The small molecule below binds the protein below.
Small molecule (SMILES): O=c1[nH]cnc2c1ncn2[C@@H]1O[C@H](COP(=O)(O)O)[C@@H](O)[C@H]1O

Binding-site contacts:
Ligand atom C2' contacts residue ASP255 of chain 2.D at 3.7 Å.
Ligand atom O3' contacts residue ASP255 of chain 2.D at 3.2 Å (salt-bridge).
Ligand atom C2 contacts residue C911 of chain 2.GA at 3.2 Å.
Ligand atom O2' contacts residue ASP255 of chain 2.D at 2.5 Å (salt-bridge).
Ligand atom O3P contacts residue SER220 of chain 2.D at 3.0 Å (h-bond).
Ligand atom O2P contacts residue GLY278 of chain 2.D at 2.7 Å (h-bond).
Ligand atom O6 contacts residue MET305 of chain 2.D at 2.9 Å (h-bond).
Ligand atom N7 contacts residue MET305 of chain 2.D at 2.9 Å (h-bond).
Ligand atom O6 contacts residue GLY333 of chain 2.D at 3.6 Å.
Ligand atom N1 contacts residue C911 of chain 2.GA at 3.7 Å.
Ligand atom O2P contacts residue ILE277 of chain 2.D at 3.7 Å.
Ligand atom N1 contacts residue GLU332 of chain 2.D at 2.8 Å (salt-bridge).
Ligand atom O3P contacts residue GLY257 of chain 2.D at 2.9 Å (h-bond).
Ligand atom N3 contacts residue CYS222 of chain 2.D at 3.5 Å.
Ligand atom P contacts residue TYR302 of chain 2.D at 3.6 Å.
Ligand atom C6 contacts residue GLY306 of chain 2.D at 3.4 Å.
Ligand atom C6 contacts residue MET305 of chain 2.D at 3.6 Å (hydrophobic).
Ligand atom O3P contacts residue GLY219 of chain 2.D at 3.4 Å.
Ligand atom O6 contacts residue SER307 of chain 2.D at 3.7 Å.
Ligand atom N7 contacts residue ILE221 of chain 2.D at 3.4 Å.
Ligand atom O2P contacts residue SER279 of chain 2.D at 3.1 Å (h-bond).
Ligand atom C5 contacts residue ILE221 of chain 2.D at 3.5 Å (hydrophobic).
Ligand atom C8 contacts residue MET72 of chain 2.D at 3.6 Å (hydrophobic).
Ligand atom O5' contacts residue GLY256 of chain 2.D at 3.4 Å.
Ligand atom N7 contacts residue MET72 of chain 2.D at 3.7 Å.
Ligand atom O3P contacts residue GLY256 of chain 2.D at 3.4 Å.
Ligand atom O1P contacts residue SER220 of chain 2.D at 2.6 Å (h-bond).
Ligand atom O1P contacts residue SER279 of chain 2.D at 3.4 Å (h-bond).
Ligand atom C5 contacts residue MET305 of chain 2.D at 3.6 Å (hydrophobic).
Ligand atom C5' contacts residue TYR302 of chain 2.D at 3.4 Å (hydrophobic).
Ligand atom O3' contacts residue ALA70 of chain 2.D at 3.3 Å.
Ligand atom N7 contacts residue GLY304 of chain 2.D at 3.5 Å.
Ligand atom N3 contacts residue C911 of chain 2.GA at 3.4 Å.
Ligand atom C2 contacts residue CYS222 of chain 2.D at 3.2 Å (hydrophobic).
Ligand atom O6 contacts residue GLY306 of chain 2.D at 2.5 Å (h-bond).
Ligand atom O6 contacts residue GLY304 of chain 2.D at 3.1 Å.
Ligand atom C4 contacts residue ILE221 of chain 2.D at 3.7 Å (hydrophobic).
Ligand atom C8 contacts residue ILE221 of chain 2.D at 3.6 Å (hydrophobic).
Ligand atom C2 contacts residue GLU332 of chain 2.D at 3.3 Å.
Ligand atom O1P contacts residue TYR302 of chain 2.D at 2.4 Å (h-bond).

Sequence of chain 2.D:
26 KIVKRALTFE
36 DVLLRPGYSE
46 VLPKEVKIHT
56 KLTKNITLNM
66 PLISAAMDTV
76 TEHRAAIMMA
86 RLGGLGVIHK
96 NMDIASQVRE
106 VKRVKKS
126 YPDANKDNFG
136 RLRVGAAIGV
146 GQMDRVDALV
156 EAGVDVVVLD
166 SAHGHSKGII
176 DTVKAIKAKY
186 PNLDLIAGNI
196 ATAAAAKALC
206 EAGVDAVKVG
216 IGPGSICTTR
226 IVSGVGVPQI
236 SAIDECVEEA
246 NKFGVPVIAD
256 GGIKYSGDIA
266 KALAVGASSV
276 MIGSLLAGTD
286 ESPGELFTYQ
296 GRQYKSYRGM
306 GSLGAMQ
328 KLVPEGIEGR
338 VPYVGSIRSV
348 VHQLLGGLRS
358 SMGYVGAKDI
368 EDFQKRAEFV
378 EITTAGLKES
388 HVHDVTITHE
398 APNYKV